Binding-site contacts:
Ligand atom N2 contacts residue ASN282 of chain 1.C at 2.9 Å (h-bond).
Ligand atom O7 contacts residue GLU281 of chain 1.C at 3.7 Å.
Ligand atom C4 contacts residue ASN282 of chain 1.C at 4.3 Å.
Ligand atom N2 contacts residue GLU281 of chain 1.C at 4.3 Å.
Ligand atom C8 contacts residue GLU281 of chain 1.C at 3.6 Å.
Ligand atom C7 contacts residue ASN280 of chain 1.C at 4.3 Å.
Ligand atom O5 contacts residue ASN282 of chain 1.C at 2.4 Å (h-bond).
Ligand atom C2 contacts residue ASN282 of chain 1.C at 2.5 Å.
Ligand atom C5 contacts residue ASN282 of chain 1.C at 3.7 Å.
Ligand atom O7 contacts residue ASN282 of chain 1.C at 3.1 Å.
Ligand atom C7 contacts residue ASN282 of chain 1.C at 3.5 Å.
Ligand atom C7 contacts residue GLU281 of chain 1.C at 3.8 Å.
Ligand atom C3 contacts residue ASN282 of chain 1.C at 3.8 Å.
Ligand atom C1 contacts residue ASN282 of chain 1.C at 1.4 Å.
Ligand atom O7 contacts residue ASN280 of chain 1.C at 3.2 Å (h-bond).

Sequence of chain 1.C:
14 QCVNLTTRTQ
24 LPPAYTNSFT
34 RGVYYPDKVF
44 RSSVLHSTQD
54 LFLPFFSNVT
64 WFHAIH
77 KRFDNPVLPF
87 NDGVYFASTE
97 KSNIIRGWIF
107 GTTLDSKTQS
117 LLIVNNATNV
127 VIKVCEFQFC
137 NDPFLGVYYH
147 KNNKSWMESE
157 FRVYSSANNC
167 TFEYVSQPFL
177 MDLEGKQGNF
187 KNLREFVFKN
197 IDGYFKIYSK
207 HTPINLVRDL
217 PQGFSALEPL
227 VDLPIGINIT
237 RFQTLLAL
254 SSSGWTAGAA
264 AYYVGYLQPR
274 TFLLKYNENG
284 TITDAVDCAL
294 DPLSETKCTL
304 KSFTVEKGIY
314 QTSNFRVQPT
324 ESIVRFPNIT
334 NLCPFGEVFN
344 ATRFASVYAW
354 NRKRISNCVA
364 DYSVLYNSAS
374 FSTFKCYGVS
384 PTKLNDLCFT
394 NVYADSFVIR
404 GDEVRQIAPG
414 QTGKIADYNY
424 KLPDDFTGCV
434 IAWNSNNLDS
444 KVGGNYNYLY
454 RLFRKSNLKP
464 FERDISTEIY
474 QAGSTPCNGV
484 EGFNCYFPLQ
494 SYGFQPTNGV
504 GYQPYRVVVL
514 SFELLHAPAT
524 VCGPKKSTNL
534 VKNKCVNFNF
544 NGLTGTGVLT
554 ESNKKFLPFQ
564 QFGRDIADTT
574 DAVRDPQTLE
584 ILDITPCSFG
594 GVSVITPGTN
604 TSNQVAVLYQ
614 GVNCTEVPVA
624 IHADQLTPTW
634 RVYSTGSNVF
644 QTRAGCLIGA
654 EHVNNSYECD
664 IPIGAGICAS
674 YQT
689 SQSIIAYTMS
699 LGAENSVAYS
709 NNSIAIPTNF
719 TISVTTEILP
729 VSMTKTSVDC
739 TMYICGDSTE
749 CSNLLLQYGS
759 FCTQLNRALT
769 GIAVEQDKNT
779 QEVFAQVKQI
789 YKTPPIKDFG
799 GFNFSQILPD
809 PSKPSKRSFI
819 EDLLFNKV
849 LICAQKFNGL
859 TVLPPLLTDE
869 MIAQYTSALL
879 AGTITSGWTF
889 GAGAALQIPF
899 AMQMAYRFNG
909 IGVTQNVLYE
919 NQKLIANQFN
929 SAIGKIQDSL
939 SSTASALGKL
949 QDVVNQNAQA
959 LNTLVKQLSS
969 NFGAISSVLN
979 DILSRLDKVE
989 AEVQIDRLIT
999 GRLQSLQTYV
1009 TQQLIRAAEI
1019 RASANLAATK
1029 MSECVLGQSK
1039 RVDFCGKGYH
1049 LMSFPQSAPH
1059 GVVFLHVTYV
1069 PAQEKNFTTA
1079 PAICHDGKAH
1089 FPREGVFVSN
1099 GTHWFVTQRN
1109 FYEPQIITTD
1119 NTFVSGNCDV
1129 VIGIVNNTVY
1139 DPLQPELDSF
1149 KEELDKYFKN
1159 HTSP

This small molecule binds to this protein.
Small molecule (SMILES): CC(=O)N[C@H]1[C@H](O[C@H]2[C@H](O)[C@@H](NC(C)=O)CO[C@@H]2CO)O[C@H](CO)[C@@H](O)[C@@H]1O